Sequence of chain 1.A:
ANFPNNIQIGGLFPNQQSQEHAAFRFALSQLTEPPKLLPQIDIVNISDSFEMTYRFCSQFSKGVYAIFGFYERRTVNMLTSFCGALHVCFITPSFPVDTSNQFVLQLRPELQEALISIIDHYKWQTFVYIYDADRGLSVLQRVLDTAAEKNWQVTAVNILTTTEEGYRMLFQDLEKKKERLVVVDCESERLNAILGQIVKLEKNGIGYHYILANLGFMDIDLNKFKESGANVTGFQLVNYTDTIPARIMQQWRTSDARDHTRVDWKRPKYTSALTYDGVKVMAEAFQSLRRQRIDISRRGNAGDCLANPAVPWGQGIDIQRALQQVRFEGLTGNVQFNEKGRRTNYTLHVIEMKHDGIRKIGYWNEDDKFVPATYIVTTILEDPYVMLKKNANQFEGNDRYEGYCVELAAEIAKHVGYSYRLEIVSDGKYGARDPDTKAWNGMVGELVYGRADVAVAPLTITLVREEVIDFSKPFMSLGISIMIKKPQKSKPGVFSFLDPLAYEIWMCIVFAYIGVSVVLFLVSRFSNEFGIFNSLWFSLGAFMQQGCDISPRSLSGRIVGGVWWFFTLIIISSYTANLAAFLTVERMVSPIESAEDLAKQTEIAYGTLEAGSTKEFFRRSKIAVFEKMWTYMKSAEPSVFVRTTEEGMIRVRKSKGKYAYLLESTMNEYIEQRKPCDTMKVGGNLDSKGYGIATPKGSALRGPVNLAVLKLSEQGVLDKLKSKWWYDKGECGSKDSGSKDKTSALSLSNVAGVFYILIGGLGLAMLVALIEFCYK

This protein binds this small molecule.
Small molecule (SMILES): CC(=O)N[C@@H]1[C@@H](O)[C@H](O)[C@@H](CO)O[C@H]1O

Binding-site contacts:
Ligand atom O5 contacts residue LYS372 of chain 1.A at 3.8 Å.
Ligand atom C3 contacts residue ASN249 of chain 1.A at 3.8 Å.
Ligand atom C1 contacts residue ASN249 of chain 1.A at 1.4 Å.
Ligand atom C7 contacts residue ASN249 of chain 1.A at 3.6 Å.
Ligand atom N2 contacts residue ASN249 of chain 1.A at 2.9 Å (h-bond).
Ligand atom O6 contacts residue GLU370 of chain 1.A at 3.4 Å (salt-bridge).
Ligand atom C6 contacts residue ARG377 of chain 1.A at 3.9 Å.
Ligand atom O7 contacts residue HIS227 of chain 1.A at 4.0 Å.
Ligand atom C6 contacts residue LYS372 of chain 1.A at 4.2 Å.
Ligand atom C4 contacts residue ASN249 of chain 1.A at 4.2 Å.
Ligand atom O6 contacts residue ARG377 of chain 1.A at 2.9 Å (salt-bridge).
Ligand atom C8 contacts residue GLU197 of chain 1.A at 4.2 Å.
Ligand atom C5 contacts residue ASN249 of chain 1.A at 3.7 Å.
Ligand atom C5 contacts residue LYS372 of chain 1.A at 4.0 Å.
Ligand atom O6 contacts residue LYS372 of chain 1.A at 4.4 Å.
Ligand atom C2 contacts residue ASN249 of chain 1.A at 2.5 Å.
Ligand atom O7 contacts residue ASN249 of chain 1.A at 3.9 Å.
Ligand atom C1 contacts residue LYS372 of chain 1.A at 4.2 Å.
Ligand atom C8 contacts residue TYR226 of chain 1.A at 4.4 Å (hydrophobic).
Ligand atom O5 contacts residue ASN249 of chain 1.A at 2.4 Å (h-bond).
Ligand atom O5 contacts residue GLU370 of chain 1.A at 3.8 Å.
Ligand atom C7 contacts residue HIS227 of chain 1.A at 4.4 Å.
Ligand atom C8 contacts residue GLY225 of chain 1.A at 4.3 Å.